A protein and the small-molecule ligand that binds it are described below.
Small molecule (SMILES): CC(=O)N[C@@H]1[C@@H](O)[C@H](O)[C@@H](CO)O[C@H]1O

Sequence of chain 1.A:
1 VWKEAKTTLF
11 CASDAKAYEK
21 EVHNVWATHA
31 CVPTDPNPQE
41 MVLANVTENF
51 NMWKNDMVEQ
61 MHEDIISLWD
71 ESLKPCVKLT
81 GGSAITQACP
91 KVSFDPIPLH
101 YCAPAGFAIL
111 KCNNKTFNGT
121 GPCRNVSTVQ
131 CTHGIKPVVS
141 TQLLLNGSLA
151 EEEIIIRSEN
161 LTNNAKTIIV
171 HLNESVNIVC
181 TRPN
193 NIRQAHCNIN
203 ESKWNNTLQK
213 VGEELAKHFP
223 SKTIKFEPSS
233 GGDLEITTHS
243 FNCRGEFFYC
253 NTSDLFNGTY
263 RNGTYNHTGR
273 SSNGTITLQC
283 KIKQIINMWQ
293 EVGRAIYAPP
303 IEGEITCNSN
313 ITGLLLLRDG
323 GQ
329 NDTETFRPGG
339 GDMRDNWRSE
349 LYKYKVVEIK

Binding-site contacts:
Ligand atom O5 contacts residue ASP256 of chain 1.A at 3.6 Å (salt-bridge).
Ligand atom C6 contacts residue GLY271 of chain 1.A at 4.3 Å.
Ligand atom C2 contacts residue ASN259 of chain 1.A at 2.3 Å.
Ligand atom C6 contacts residue THR270 of chain 1.A at 4.3 Å.
Ligand atom C8 contacts residue PRO230 of chain 1.A at 3.6 Å (hydrophobic).
Ligand atom C8 contacts residue ASN259 of chain 1.A at 3.9 Å.
Ligand atom C1 contacts residue THR270 of chain 1.A at 3.2 Å.
Ligand atom O5 contacts residue ASN259 of chain 1.A at 2.4 Å (h-bond).
Ligand atom O6 contacts residue ASP256 of chain 1.A at 2.7 Å (salt-bridge).
Ligand atom C7 contacts residue PRO230 of chain 1.A at 3.9 Å (hydrophobic).
Ligand atom C7 contacts residue ASN259 of chain 1.A at 3.3 Å.
Ligand atom C3 contacts residue ASN259 of chain 1.A at 3.7 Å.
Ligand atom C1 contacts residue ASN259 of chain 1.A at 1.4 Å.
Ligand atom O7 contacts residue ASN259 of chain 1.A at 3.8 Å.
Ligand atom C5 contacts residue THR270 of chain 1.A at 3.8 Å.
Ligand atom C5 contacts residue ASP256 of chain 1.A at 4.1 Å.
Ligand atom C4 contacts residue ASN259 of chain 1.A at 4.1 Å.
Ligand atom N2 contacts residue ASN259 of chain 1.A at 2.8 Å (h-bond).
Ligand atom C6 contacts residue ASP256 of chain 1.A at 3.3 Å.
Ligand atom C1 contacts residue SER255 of chain 1.A at 3.8 Å.
Ligand atom C2 contacts residue SER255 of chain 1.A at 4.4 Å.
Ligand atom O5 contacts residue SER255 of chain 1.A at 3.6 Å.
Ligand atom C5 contacts residue ASN259 of chain 1.A at 3.6 Å.
Ligand atom O7 contacts residue GLU229 of chain 1.A at 4.3 Å.
Ligand atom O5 contacts residue THR270 of chain 1.A at 3.2 Å (h-bond).
Ligand atom O7 contacts residue PRO230 of chain 1.A at 3.5 Å.